Binding-site contacts:
Ligand atom C2 contacts residue MG1 of chain 1.J at 2.8 Å.
Ligand atom C3 contacts residue MG1 of chain 1.J at 2.9 Å.
Ligand atom O4 contacts residue GLY366 of chain 1.A at 3.2 Å.
Ligand atom O7 contacts residue LYS320 of chain 1.A at 2.9 Å (salt-bridge).
Ligand atom O1P contacts residue GLY390 of chain 1.A at 2.5 Å (h-bond).
Ligand atom O6P contacts residue ARG281 of chain 1.A at 3.3 Å (salt-bridge).
Ligand atom O3 contacts residue KCX187 of chain 1.A at 2.5 Å (h-bond).
Ligand atom O6 contacts residue GLU190 of chain 1.A at 3.2 Å (salt-bridge).
Ligand atom O2 contacts residue MG1 of chain 1.J at 2.3 Å.
Ligand atom O2 contacts residue THR159 of chain 1.A at 2.8 Å (h-bond).
Ligand atom C2 contacts residue LYS161 of chain 1.A at 3.5 Å.
Ligand atom O4P contacts residue HIS313 of chain 1.A at 3.0 Å (h-bond).
Ligand atom O7 contacts residue GLU53 of chain 1.F at 3.3 Å (salt-bridge).
Ligand atom O4 contacts residue SER365 of chain 1.A at 3.0 Å (h-bond).
Ligand atom O1P contacts residue GLY389 of chain 1.A at 3.3 Å.
Ligand atom O3P contacts residue THR58 of chain 1.F at 3.5 Å (h-bond).
Ligand atom C contacts residue MG1 of chain 1.J at 2.8 Å.
Ligand atom O1P contacts residue LYS161 of chain 1.A at 3.2 Å.
Ligand atom O1 contacts residue LYS161 of chain 1.A at 2.9 Å (salt-bridge).
Ligand atom O6 contacts residue ASN109 of chain 1.F at 2.9 Å (h-bond).
Ligand atom O3 contacts residue MG1 of chain 1.J at 2.0 Å.
Ligand atom O1P contacts residue THR58 of chain 1.F at 2.6 Å (h-bond).
Ligand atom O3 contacts residue GLU190 of chain 1.A at 3.1 Å (salt-bridge).
Ligand atom O3 contacts residue HIS280 of chain 1.A at 3.1 Å (h-bond).
Ligand atom O3P contacts residue LYS320 of chain 1.A at 2.7 Å (salt-bridge).
Ligand atom O3P contacts residue GLY367 of chain 1.A at 3.0 Å (h-bond).
Ligand atom O5P contacts residue ARG281 of chain 1.A at 2.9 Å (salt-bridge).
Ligand atom C3 contacts residue KCX187 of chain 1.A at 3.1 Å.
Ligand atom O3P contacts residue TRP59 of chain 1.F at 3.0 Å.
Ligand atom O2 contacts residue LYS161 of chain 1.A at 2.7 Å (salt-bridge).
Ligand atom O4P contacts residue SER365 of chain 1.A at 3.0 Å (h-bond).
Ligand atom O6 contacts residue MG1 of chain 1.J at 2.0 Å.
Ligand atom O6 contacts residue ASP189 of chain 1.A at 3.1 Å (salt-bridge).
Ligand atom C contacts residue LYS161 of chain 1.A at 3.5 Å.
Ligand atom O5 contacts residue LEU321 of chain 1.A at 3.3 Å.
Ligand atom P1 contacts residue THR58 of chain 1.F at 3.5 Å.
Ligand atom O2P contacts residue GLY389 of chain 1.A at 3.0 Å (h-bond).
Ligand atom O2 contacts residue ASP189 of chain 1.A at 3.2 Å (salt-bridge).
Ligand atom O2 contacts residue KCX187 of chain 1.A at 3.1 Å (h-bond).
Ligand atom O6 contacts residue LYS163 of chain 1.A at 3.0 Å (salt-bridge).

A protein and the small-molecule ligand that binds it are described below.
Small molecule (SMILES): O=C(O)[C@@](O)(COP(=O)(O)O)[C@H](O)[C@H](O)COP(=O)(O)O

Sequence of chain 1.A:
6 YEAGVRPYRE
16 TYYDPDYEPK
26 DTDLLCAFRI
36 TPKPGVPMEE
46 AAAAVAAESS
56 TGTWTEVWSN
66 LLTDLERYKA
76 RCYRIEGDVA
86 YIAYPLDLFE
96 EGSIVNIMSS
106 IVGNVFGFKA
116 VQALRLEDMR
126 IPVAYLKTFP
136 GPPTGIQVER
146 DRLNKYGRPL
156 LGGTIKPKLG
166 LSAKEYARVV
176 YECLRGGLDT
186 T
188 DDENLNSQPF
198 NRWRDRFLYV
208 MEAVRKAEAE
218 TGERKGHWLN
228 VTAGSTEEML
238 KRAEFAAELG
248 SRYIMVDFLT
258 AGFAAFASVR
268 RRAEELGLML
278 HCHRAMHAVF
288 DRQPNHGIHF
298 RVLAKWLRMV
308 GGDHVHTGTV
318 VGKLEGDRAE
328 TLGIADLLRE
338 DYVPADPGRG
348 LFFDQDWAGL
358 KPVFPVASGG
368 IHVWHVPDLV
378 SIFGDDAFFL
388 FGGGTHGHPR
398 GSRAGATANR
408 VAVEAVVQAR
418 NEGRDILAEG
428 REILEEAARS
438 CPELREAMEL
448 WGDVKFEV

Sequence of chain 1.F:
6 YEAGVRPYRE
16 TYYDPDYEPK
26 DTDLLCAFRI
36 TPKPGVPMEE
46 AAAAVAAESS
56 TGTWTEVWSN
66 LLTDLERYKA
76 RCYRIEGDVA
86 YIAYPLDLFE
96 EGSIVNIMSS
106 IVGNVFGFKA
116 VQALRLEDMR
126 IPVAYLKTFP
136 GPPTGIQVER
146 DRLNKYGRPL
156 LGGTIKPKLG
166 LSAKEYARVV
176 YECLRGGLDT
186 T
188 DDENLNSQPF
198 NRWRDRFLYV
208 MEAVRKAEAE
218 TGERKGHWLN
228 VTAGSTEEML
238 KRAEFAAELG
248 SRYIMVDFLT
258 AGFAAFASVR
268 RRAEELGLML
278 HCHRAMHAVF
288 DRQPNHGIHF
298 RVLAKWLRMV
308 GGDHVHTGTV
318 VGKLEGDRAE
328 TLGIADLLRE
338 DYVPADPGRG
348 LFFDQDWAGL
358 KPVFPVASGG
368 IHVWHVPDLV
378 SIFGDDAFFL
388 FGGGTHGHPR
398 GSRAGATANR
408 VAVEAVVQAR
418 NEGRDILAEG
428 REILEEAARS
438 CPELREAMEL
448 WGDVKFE